Sequence of chain 1.C:
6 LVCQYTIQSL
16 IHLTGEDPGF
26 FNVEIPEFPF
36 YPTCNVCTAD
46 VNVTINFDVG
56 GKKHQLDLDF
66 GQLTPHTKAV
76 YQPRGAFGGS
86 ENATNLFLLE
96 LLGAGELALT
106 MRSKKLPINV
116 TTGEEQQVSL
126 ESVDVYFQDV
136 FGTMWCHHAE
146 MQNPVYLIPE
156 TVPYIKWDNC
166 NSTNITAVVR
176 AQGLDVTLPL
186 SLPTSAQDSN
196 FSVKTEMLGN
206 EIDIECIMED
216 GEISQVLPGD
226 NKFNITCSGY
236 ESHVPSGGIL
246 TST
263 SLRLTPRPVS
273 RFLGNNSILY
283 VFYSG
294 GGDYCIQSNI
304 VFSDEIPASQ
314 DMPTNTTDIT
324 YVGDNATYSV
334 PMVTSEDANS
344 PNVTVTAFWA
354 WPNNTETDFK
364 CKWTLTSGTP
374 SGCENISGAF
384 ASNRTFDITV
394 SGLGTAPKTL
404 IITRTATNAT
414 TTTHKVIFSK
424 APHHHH

This protein binds this small molecule.
Small molecule (SMILES): CC(=O)N[C@@H]1[C@@H](O)[C@H](O)[C@@H](CO)O[C@H]1O

Binding-site contacts:
Ligand atom C5 contacts residue GLN13 of chain 1.C at 4.4 Å.
Ligand atom O7 contacts residue ASP340 of chain 1.C at 4.2 Å.
Ligand atom C5 contacts residue ASN411 of chain 1.C at 3.7 Å.
Ligand atom C8 contacts residue THR410 of chain 1.C at 3.5 Å.
Ligand atom C6 contacts residue GLN13 of chain 1.C at 3.5 Å.
Ligand atom O5 contacts residue ASN411 of chain 1.C at 2.4 Å (h-bond).
Ligand atom N2 contacts residue ASN411 of chain 1.C at 2.9 Å (h-bond).
Ligand atom C3 contacts residue ASN411 of chain 1.C at 3.8 Å.
Ligand atom O7 contacts residue ASN411 of chain 1.C at 3.1 Å (h-bond).
Ligand atom C7 contacts residue ASP340 of chain 1.C at 4.3 Å.
Ligand atom C2 contacts residue ASN411 of chain 1.C at 2.5 Å.
Ligand atom C1 contacts residue ASN411 of chain 1.C at 1.4 Å.
Ligand atom C8 contacts residue ASP340 of chain 1.C at 3.4 Å.
Ligand atom C7 contacts residue ASN411 of chain 1.C at 3.0 Å.
Ligand atom O6 contacts residue GLN13 of chain 1.C at 2.7 Å (h-bond).
Ligand atom C8 contacts residue ASN411 of chain 1.C at 3.6 Å.
Ligand atom C4 contacts residue ASN411 of chain 1.C at 4.2 Å.